A protein and the small-molecule ligand that binds it are described below.
Small molecule (SMILES): CC(=O)N[C@@H]1[C@@H](O)[C@H](O)[C@@H](CO)O[C@H]1O

Binding-site contacts:
Ligand atom C7 contacts residue ASN267 of chain 1.B at 4.5 Å.
Ligand atom C5 contacts residue ASN269 of chain 1.B at 3.7 Å.
Ligand atom C2 contacts residue ASN269 of chain 1.B at 2.4 Å.
Ligand atom C1 contacts residue ASN269 of chain 1.B at 1.4 Å.
Ligand atom N2 contacts residue ASN269 of chain 1.B at 2.9 Å (h-bond).
Ligand atom C1 contacts residue GLU268 of chain 1.B at 4.0 Å.
Ligand atom C7 contacts residue ASN269 of chain 1.B at 3.9 Å.
Ligand atom C3 contacts residue ASN269 of chain 1.B at 3.8 Å.
Ligand atom O7 contacts residue ASN269 of chain 1.B at 4.3 Å.
Ligand atom O5 contacts residue ASN269 of chain 1.B at 2.4 Å (h-bond).
Ligand atom C4 contacts residue ASN269 of chain 1.B at 4.2 Å.
Ligand atom C8 contacts residue ASN267 of chain 1.B at 4.3 Å.

Sequence of chain 1.B:
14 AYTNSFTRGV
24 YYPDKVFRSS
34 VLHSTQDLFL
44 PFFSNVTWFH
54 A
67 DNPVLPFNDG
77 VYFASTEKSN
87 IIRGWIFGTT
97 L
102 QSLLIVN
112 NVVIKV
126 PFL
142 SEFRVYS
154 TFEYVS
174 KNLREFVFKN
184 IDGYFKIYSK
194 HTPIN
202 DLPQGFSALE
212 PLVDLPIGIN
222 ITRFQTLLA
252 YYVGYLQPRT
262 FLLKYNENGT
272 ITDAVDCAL